Sequence of chain 1.B:
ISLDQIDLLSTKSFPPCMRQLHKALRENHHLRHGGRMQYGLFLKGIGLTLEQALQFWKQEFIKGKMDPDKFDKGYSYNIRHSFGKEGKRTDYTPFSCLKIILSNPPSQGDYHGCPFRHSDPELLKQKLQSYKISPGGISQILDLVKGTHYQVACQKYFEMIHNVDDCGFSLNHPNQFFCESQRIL

A small-molecule ligand and the protein it binds are described below.
Small molecule (SMILES): Nc1ccn([C@@H]2O[C@H](CO[P](=O)(O)O[C@H]3[C@@H](O)[C@H](n4cnc5c(=O)nc(N)[nH]c54)O[C@@H]3CO[P](=O)(O)O[C@H]3[C@@H](O)[C@H](n4cnc5c(=O)nc(N)[nH]c54)O[C@@H]3CO[P](=O)(O)O[C@H]3[C@@H](O)[C@H](n4ccc(N)nc4=O)O[C@@H]3CO[P](=O)(O)O[C@H]3[C@@H](O)[C@H](n4cnc5c(=O)nc(N)[nH]c54)O[C@@H]3CO[P](=O)(O)O[C@H]3[C@@H](O)[C@H](n4cnc5c(=O)[nH]c(N)nc54)O[C@@H]3CO[P](=O)(O)O[P](=O)(O)OP(=O)(O)O)[C@@H](O)[C@H]2O)c(=O)n1

Binding-site contacts:
Ligand atom PG contacts residue HIS35 of chain 1.B at 3.6 Å.
Ligand atom O3A contacts residue MG1 of chain 1.J at 3.6 Å.
Ligand atom C4 contacts residue HIS38 of chain 1.B at 3.4 Å.
Ligand atom O1A contacts residue MG1 of chain 1.J at 2.2 Å.
Ligand atom O3B contacts residue MG1 of chain 1.J at 3.5 Å.
Ligand atom O3G contacts residue TYR80 of chain 1.B at 2.5 Å (h-bond).
Ligand atom C8 contacts residue HIS38 of chain 1.B at 3.5 Å.
Ligand atom O2B contacts residue HIS38 of chain 1.B at 3.2 Å (h-bond).
Ligand atom O2G contacts residue HIS35 of chain 1.B at 3.5 Å (h-bond).
Ligand atom O3A contacts residue ARG37 of chain 1.B at 3.8 Å.
Ligand atom PG contacts residue TYR80 of chain 1.B at 3.5 Å.
Ligand atom C2 contacts residue HIS38 of chain 1.B at 3.5 Å.
Ligand atom N9 contacts residue HIS38 of chain 1.B at 3.3 Å.
Ligand atom N3 contacts residue HIS38 of chain 1.B at 3.2 Å.
Ligand atom C1' contacts residue HIS38 of chain 1.B at 3.7 Å.
Ligand atom C5' contacts residue ARG37 of chain 1.B at 3.5 Å.
Ligand atom C8 contacts residue ARG41 of chain 1.B at 4.0 Å.
Ligand atom O2B contacts residue ARG41 of chain 1.B at 3.9 Å.
Ligand atom O3G contacts residue MG1 of chain 1.J at 3.8 Å.
Ligand atom PA contacts residue MG1 of chain 1.J at 3.4 Å.
Ligand atom PG contacts residue ARG41 of chain 1.B at 3.4 Å.
Ligand atom O4' contacts residue HIS38 of chain 1.B at 3.5 Å.
Ligand atom O2B contacts residue ARG37 of chain 1.B at 3.3 Å (salt-bridge).
Ligand atom O3B contacts residue HIS35 of chain 1.B at 4.0 Å.
Ligand atom C5 contacts residue HIS38 of chain 1.B at 3.2 Å.
Ligand atom N7 contacts residue HIS38 of chain 1.B at 3.5 Å.
Ligand atom N7 contacts residue ARG41 of chain 1.B at 3.9 Å.
Ligand atom O3G contacts residue HIS35 of chain 1.B at 2.7 Å (h-bond).
Ligand atom PG contacts residue MG1 of chain 1.J at 3.1 Å.
Ligand atom O1B contacts residue MG1 of chain 1.J at 2.5 Å.
Ligand atom O3G contacts residue ARG41 of chain 1.B at 2.5 Å (salt-bridge).
Ligand atom O1G contacts residue TYR80 of chain 1.B at 3.3 Å (h-bond).
Ligand atom C6 contacts residue HIS38 of chain 1.B at 3.5 Å.
Ligand atom O1B contacts residue ARG41 of chain 1.B at 2.6 Å (salt-bridge).
Ligand atom O3B contacts residue ARG41 of chain 1.B at 3.2 Å (salt-bridge).
Ligand atom N2 contacts residue HIS38 of chain 1.B at 4.0 Å.
Ligand atom O1G contacts residue MG1 of chain 1.J at 1.9 Å.
Ligand atom N1 contacts residue HIS38 of chain 1.B at 3.5 Å (h-bond).
Ligand atom PB contacts residue MG1 of chain 1.J at 3.4 Å.
Ligand atom PB contacts residue ARG41 of chain 1.B at 3.5 Å.